Sequence of chain 1.B:
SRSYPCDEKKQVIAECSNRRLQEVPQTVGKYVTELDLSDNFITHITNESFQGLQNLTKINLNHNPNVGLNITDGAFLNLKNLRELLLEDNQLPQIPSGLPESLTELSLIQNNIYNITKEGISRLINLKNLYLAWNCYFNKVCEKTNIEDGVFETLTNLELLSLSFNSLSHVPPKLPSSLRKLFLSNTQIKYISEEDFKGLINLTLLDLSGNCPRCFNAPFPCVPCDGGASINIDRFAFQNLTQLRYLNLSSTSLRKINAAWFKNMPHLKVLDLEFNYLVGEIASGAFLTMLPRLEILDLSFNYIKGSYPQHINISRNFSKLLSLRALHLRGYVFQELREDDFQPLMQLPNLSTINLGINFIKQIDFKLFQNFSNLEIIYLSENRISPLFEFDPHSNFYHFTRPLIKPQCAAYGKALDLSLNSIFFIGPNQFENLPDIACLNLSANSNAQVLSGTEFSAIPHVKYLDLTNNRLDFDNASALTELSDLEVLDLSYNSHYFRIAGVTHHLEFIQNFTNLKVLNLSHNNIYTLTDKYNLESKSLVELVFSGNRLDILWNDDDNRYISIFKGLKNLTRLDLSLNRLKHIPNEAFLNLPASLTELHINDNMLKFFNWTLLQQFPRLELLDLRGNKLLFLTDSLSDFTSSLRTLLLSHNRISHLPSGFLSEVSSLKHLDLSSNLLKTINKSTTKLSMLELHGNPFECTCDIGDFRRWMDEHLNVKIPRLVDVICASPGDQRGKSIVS

This protein binds this small molecule.
Small molecule (SMILES): CC(=O)N[C@@H]1[C@@H](O)[C@H](O)[C@@H](CO)O[C@H]1O

Binding-site contacts:
Ligand atom N2 contacts residue ASN263 of chain 1.B at 2.9 Å (h-bond).
Ligand atom O7 contacts residue GLN262 of chain 1.B at 4.4 Å.
Ligand atom C3 contacts residue ASN263 of chain 1.B at 3.8 Å.
Ligand atom O7 contacts residue ASN263 of chain 1.B at 3.6 Å.
Ligand atom C5 contacts residue ILE224 of chain 1.B at 4.5 Å (hydrophobic).
Ligand atom O5 contacts residue GLY222 of chain 1.B at 4.3 Å.
Ligand atom C5 contacts residue ASN263 of chain 1.B at 3.6 Å.
Ligand atom C8 contacts residue GLU217 of chain 1.B at 4.5 Å.
Ligand atom C1 contacts residue ASN263 of chain 1.B at 1.4 Å.
Ligand atom C4 contacts residue ASN263 of chain 1.B at 4.2 Å.
Ligand atom C8 contacts residue ASN263 of chain 1.B at 3.7 Å.
Ligand atom O6 contacts residue GLY222 of chain 1.B at 3.3 Å (h-bond).
Ligand atom C1 contacts residue LYS221 of chain 1.B at 4.0 Å.
Ligand atom C1 contacts residue ILE224 of chain 1.B at 4.0 Å (hydrophobic).
Ligand atom C8 contacts residue GLN262 of chain 1.B at 3.9 Å.
Ligand atom C2 contacts residue ASN263 of chain 1.B at 2.5 Å.
Ligand atom O5 contacts residue LYS221 of chain 1.B at 3.4 Å (salt-bridge).
Ligand atom C7 contacts residue ASN263 of chain 1.B at 3.4 Å.
Ligand atom O5 contacts residue ILE224 of chain 1.B at 4.0 Å.
Ligand atom O5 contacts residue ASN263 of chain 1.B at 2.3 Å (h-bond).